Binding-site contacts:
Ligand atom O5 contacts residue ASN146 of chain 1.C at 2.3 Å (h-bond).
Ligand atom C3 contacts residue SER311 of chain 1.C at 3.7 Å.
Ligand atom O4 contacts residue CYS310 of chain 1.C at 4.2 Å.
Ligand atom C6 contacts residue ARG136 of chain 1.C at 4.3 Å.
Ligand atom O4 contacts residue GLU95 of chain 1.C at 3.2 Å (salt-bridge).
Ligand atom N2 contacts residue ASN146 of chain 1.C at 3.0 Å (h-bond).
Ligand atom O6 contacts residue ARG136 of chain 1.C at 3.6 Å (salt-bridge).
Ligand atom C1 contacts residue ASN146 of chain 1.C at 1.4 Å.
Ligand atom C4 contacts residue GLU95 of chain 1.C at 3.6 Å.
Ligand atom C2 contacts residue SER312 of chain 1.C at 3.6 Å.
Ligand atom C3 contacts residue CYS310 of chain 1.C at 4.2 Å (hydrophobic).
Ligand atom C1 contacts residue SER311 of chain 1.C at 3.9 Å.
Ligand atom C4 contacts residue SER311 of chain 1.C at 3.9 Å.
Ligand atom C8 contacts residue SER312 of chain 1.C at 3.8 Å.
Ligand atom N2 contacts residue SER312 of chain 1.C at 2.9 Å (h-bond).
Ligand atom C2 contacts residue ASN146 of chain 1.C at 2.5 Å.
Ligand atom O5 contacts residue SER311 of chain 1.C at 4.0 Å.
Ligand atom C4 contacts residue ASN146 of chain 1.C at 4.2 Å.
Ligand atom O7 contacts residue ASN146 of chain 1.C at 3.9 Å.
Ligand atom C7 contacts residue ASN146 of chain 1.C at 3.7 Å.
Ligand atom C2 contacts residue SER311 of chain 1.C at 4.3 Å.
Ligand atom O7 contacts residue VAL138 of chain 1.C at 4.0 Å.
Ligand atom C7 contacts residue VAL138 of chain 1.C at 4.2 Å (hydrophobic).
Ligand atom C7 contacts residue ASN244 of chain 1.C at 4.2 Å.
Ligand atom C8 contacts residue LEU145 of chain 1.C at 3.8 Å (hydrophobic).
Ligand atom C5 contacts residue ASN146 of chain 1.C at 3.6 Å.
Ligand atom C1 contacts residue SER312 of chain 1.C at 3.8 Å.
Ligand atom C5 contacts residue SER311 of chain 1.C at 3.5 Å.
Ligand atom O4 contacts residue SER311 of chain 1.C at 4.0 Å.
Ligand atom O5 contacts residue ARG136 of chain 1.C at 3.6 Å (salt-bridge).
Ligand atom O7 contacts residue PRO96 of chain 1.C at 3.8 Å.
Ligand atom C1 contacts residue ARG136 of chain 1.C at 4.4 Å.
Ligand atom O3 contacts residue CYS310 of chain 1.C at 3.6 Å.
Ligand atom O6 contacts residue GLU95 of chain 1.C at 4.0 Å.
Ligand atom C7 contacts residue SER312 of chain 1.C at 3.8 Å.
Ligand atom C8 contacts residue ASN244 of chain 1.C at 3.6 Å.
Ligand atom C8 contacts residue VAL138 of chain 1.C at 3.9 Å (hydrophobic).
Ligand atom C6 contacts residue GLU95 of chain 1.C at 4.3 Å.
Ligand atom C3 contacts residue SER312 of chain 1.C at 3.9 Å.
Ligand atom C3 contacts residue ASN146 of chain 1.C at 3.8 Å.

Sequence of chain 1.C:
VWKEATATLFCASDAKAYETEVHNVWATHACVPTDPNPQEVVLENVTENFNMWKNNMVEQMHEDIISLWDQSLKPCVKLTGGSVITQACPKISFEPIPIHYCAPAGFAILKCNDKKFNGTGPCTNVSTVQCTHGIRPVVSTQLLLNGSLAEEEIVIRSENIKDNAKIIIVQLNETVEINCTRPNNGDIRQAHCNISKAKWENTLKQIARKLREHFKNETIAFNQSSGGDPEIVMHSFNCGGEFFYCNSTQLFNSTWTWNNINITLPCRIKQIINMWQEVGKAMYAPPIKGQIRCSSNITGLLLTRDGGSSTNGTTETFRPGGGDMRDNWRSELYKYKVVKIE

A protein and the small-molecule ligand that binds it are described below.
Small molecule (SMILES): CC(=O)N[C@@H]1[C@@H](O)[C@H](O)[C@@H](CO)O[C@H]1O